A small-molecule ligand and the protein it binds are described below.
Small molecule (SMILES): CC(=O)N[C@@H]1[C@@H](O)[C@H](O)[C@@H](CO)O[C@H]1O

Binding-site contacts:
Ligand atom C1 contacts residue ASN340 of chain 1.C at 1.4 Å.
Ligand atom O7 contacts residue ASN340 of chain 1.C at 3.3 Å (h-bond).
Ligand atom C8 contacts residue ASN340 of chain 1.C at 4.5 Å.
Ligand atom N2 contacts residue ASN340 of chain 1.C at 3.0 Å (h-bond).
Ligand atom C5 contacts residue ASN340 of chain 1.C at 3.7 Å.
Ligand atom C3 contacts residue ASN340 of chain 1.C at 3.8 Å.
Ligand atom O5 contacts residue ASN340 of chain 1.C at 2.3 Å (h-bond).
Ligand atom C4 contacts residue ASN340 of chain 1.C at 4.2 Å.
Ligand atom C7 contacts residue ASN340 of chain 1.C at 3.3 Å.
Ligand atom O6 contacts residue THR342 of chain 1.C at 4.0 Å.
Ligand atom C2 contacts residue ASN340 of chain 1.C at 2.5 Å.

Sequence of chain 1.C:
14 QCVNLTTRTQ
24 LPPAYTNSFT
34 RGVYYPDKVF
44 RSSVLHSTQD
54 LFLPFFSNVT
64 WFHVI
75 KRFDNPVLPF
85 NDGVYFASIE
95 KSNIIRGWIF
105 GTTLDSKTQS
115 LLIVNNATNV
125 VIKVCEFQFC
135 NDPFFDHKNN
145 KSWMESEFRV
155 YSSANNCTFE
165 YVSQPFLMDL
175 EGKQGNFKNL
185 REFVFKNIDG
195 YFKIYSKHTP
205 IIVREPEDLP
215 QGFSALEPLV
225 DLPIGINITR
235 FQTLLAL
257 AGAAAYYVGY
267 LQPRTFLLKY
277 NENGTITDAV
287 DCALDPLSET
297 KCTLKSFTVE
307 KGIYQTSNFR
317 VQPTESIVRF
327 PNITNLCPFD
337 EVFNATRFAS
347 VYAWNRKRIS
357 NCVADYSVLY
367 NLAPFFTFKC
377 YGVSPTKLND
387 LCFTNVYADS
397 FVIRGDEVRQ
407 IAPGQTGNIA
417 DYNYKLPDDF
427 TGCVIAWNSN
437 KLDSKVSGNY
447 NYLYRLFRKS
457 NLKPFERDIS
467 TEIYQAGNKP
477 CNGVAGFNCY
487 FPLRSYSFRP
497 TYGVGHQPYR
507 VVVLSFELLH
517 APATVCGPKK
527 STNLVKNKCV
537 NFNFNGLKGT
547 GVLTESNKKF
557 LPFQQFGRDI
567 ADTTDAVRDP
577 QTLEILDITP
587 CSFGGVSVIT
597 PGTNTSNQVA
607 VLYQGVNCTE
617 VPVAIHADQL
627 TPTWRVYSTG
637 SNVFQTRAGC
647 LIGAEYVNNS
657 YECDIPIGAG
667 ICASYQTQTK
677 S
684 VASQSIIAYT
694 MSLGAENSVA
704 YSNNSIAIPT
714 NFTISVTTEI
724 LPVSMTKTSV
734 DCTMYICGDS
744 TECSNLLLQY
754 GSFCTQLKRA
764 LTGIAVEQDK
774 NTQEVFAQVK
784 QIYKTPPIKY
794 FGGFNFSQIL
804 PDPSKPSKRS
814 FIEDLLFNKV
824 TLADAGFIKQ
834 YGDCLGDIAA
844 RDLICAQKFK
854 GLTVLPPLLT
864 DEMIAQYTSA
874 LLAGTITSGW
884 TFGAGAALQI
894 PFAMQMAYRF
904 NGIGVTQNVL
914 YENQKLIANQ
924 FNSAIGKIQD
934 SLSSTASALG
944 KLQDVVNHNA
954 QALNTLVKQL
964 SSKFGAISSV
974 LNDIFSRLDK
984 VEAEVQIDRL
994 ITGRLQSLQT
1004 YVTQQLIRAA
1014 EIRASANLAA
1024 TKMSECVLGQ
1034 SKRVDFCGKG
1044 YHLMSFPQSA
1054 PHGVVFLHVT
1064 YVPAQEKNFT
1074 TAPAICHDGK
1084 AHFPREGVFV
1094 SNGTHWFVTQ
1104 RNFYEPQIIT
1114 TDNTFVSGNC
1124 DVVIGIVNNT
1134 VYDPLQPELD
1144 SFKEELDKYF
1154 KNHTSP